Binding-site contacts:
Ligand atom C6 contacts residue ILE46 of chain 1.B at 3.9 Å (hydrophobic).
Ligand atom O6 contacts residue TYR270 of chain 1.B at 3.0 Å (h-bond).
Ligand atom O1 contacts residue TRP128 of chain 1.B at 3.6 Å.
Ligand atom C1 contacts residue GLU256 of chain 1.B at 2.7 Å.
Ligand atom O6 contacts residue TRP45 of chain 1.B at 3.4 Å.
Ligand atom O6 contacts residue ASN122 of chain 1.B at 3.6 Å (h-bond).
Ligand atom O5 contacts residue TYR228 of chain 1.B at 3.7 Å.
Ligand atom O3 contacts residue TRP45 of chain 1.B at 3.8 Å.
Ligand atom O6 contacts residue TRP272 of chain 1.B at 3.3 Å.
Ligand atom C6 contacts residue TRP45 of chain 1.B at 3.7 Å (hydrophobic).
Ligand atom O2 contacts residue TRP45 of chain 1.B at 3.2 Å.
Ligand atom O2 contacts residue ARG129 of chain 1.B at 2.9 Å (salt-bridge).
Ligand atom C5 contacts residue GLU256 of chain 1.B at 3.9 Å.
Ligand atom O1 contacts residue GLU256 of chain 1.B at 2.7 Å (salt-bridge).
Ligand atom C4 contacts residue TRP45 of chain 1.B at 3.9 Å (hydrophobic).
Ligand atom O2 contacts residue TRP307 of chain 1.B at 3.8 Å.
Ligand atom C6 contacts residue TYR228 of chain 1.B at 3.5 Å (hydrophobic).
Ligand atom C3 contacts residue TRP307 of chain 1.B at 3.6 Å (hydrophobic).
Ligand atom O4 contacts residue TRP272 of chain 1.B at 3.9 Å.
Ligand atom C6 contacts residue TYR325 of chain 1.B at 3.2 Å (hydrophobic).
Ligand atom C2 contacts residue GLU256 of chain 1.B at 3.4 Å.
Ligand atom C5 contacts residue TYR228 of chain 1.B at 3.4 Å (hydrophobic).
Ligand atom O6 contacts residue ARG129 of chain 1.B at 3.5 Å (salt-bridge).
Ligand atom O5 contacts residue GLU256 of chain 1.B at 3.5 Å (salt-bridge).
Ligand atom C5 contacts residue TRP45 of chain 1.B at 3.7 Å (hydrophobic).
Ligand atom O5 contacts residue TRP45 of chain 1.B at 3.0 Å (h-bond).
Ligand atom C1 contacts residue TYR228 of chain 1.B at 3.9 Å (hydrophobic).
Ligand atom C5 contacts residue TRP307 of chain 1.B at 3.7 Å (hydrophobic).
Ligand atom O4 contacts residue TRP307 of chain 1.B at 3.2 Å (h-bond).
Ligand atom C1 contacts residue TRP45 of chain 1.B at 3.8 Å (hydrophobic).
Ligand atom O3 contacts residue ARG129 of chain 1.B at 2.9 Å (salt-bridge).
Ligand atom O6 contacts residue TYR325 of chain 1.B at 2.9 Å (h-bond).
Ligand atom O2 contacts residue CYS175 of chain 1.B at 3.5 Å (h-bond).
Ligand atom C2 contacts residue TRP307 of chain 1.B at 3.8 Å (hydrophobic).
Ligand atom C4 contacts residue TRP307 of chain 1.B at 3.9 Å (hydrophobic).
Ligand atom O2 contacts residue GLU256 of chain 1.B at 3.1 Å (salt-bridge).
Ligand atom C3 contacts residue ARG129 of chain 1.B at 4.0 Å.
Ligand atom C3 contacts residue TRP272 of chain 1.B at 3.8 Å (hydrophobic).
Ligand atom O4 contacts residue TRP45 of chain 1.B at 3.8 Å.
Ligand atom C1 contacts residue TRP272 of chain 1.B at 3.9 Å (hydrophobic).

A small-molecule ligand and the protein it binds are described below.
Small molecule (SMILES): O=C1O[C@H](CO)[C@@H](O[C@@H]2O[C@H](CO)[C@@H](O)[C@H](O)[C@@H]2O)[C@H](O)[C@@H]1O

Sequence of chain 1.B:
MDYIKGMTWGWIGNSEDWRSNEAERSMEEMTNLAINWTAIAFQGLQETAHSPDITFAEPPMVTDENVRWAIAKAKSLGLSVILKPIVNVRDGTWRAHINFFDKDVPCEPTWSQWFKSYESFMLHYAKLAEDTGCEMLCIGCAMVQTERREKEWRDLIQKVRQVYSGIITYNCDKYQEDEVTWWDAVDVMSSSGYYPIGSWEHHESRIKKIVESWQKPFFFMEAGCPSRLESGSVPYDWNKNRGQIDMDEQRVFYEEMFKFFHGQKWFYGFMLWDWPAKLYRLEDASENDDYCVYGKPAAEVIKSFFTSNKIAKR